Binding-site contacts:
Ligand atom C2 contacts residue TYR183 of chain 1.E at 4.4 Å (hydrophobic).
Ligand atom C4 contacts residue CYS206 of chain 1.D at 3.5 Å (hydrophobic).
Ligand atom C3 contacts residue CYS206 of chain 1.D at 3.5 Å (hydrophobic).
Ligand atom C9 contacts residue TYR108 of chain 1.D at 3.4 Å (hydrophobic).
Ligand atom F3 contacts residue TYR204 of chain 1.D at 4.2 Å.
Ligand atom C4 contacts residue MET133 of chain 1.E at 3.7 Å (hydrophobic).
Ligand atom F1 contacts residue LYS53 of chain 1.E at 3.7 Å.
Ligand atom C12 contacts residue TRP72 of chain 1.E at 3.6 Å (hydrophobic).
Ligand atom C12 contacts residue TYR204 of chain 1.D at 3.4 Å (hydrophobic).
Ligand atom O1 contacts residue MET133 of chain 1.E at 4.2 Å.
Ligand atom C10 contacts residue TYR108 of chain 1.D at 3.8 Å (hydrophobic).
Ligand atom C1 contacts residue LYS53 of chain 1.E at 4.0 Å.
Ligand atom F1 contacts residue ASP179 of chain 1.E at 4.2 Å.
Ligand atom C3 contacts residue GLN74 of chain 1.E at 4.0 Å.
Ligand atom C5 contacts residue MET133 of chain 1.E at 4.0 Å (hydrophobic).
Ligand atom C11 contacts residue TRP72 of chain 1.E at 3.6 Å (hydrophobic).
Ligand atom C8 contacts residue TYR108 of chain 1.D at 3.3 Å (hydrophobic).
Ligand atom C2 contacts residue TYR204 of chain 1.D at 4.0 Å (hydrophobic).
Ligand atom C5 contacts residue TYR204 of chain 1.D at 4.0 Å (hydrophobic).
Ligand atom C10 contacts residue TYR211 of chain 1.D at 3.8 Å (hydrophobic).
Ligand atom F2 contacts residue LYS53 of chain 1.E at 3.1 Å.
Ligand atom F3 contacts residue TYR183 of chain 1.E at 3.5 Å.
Ligand atom C9 contacts residue TRP162 of chain 1.D at 3.0 Å (hydrophobic).
Ligand atom C6 contacts residue TYR204 of chain 1.D at 3.8 Å (hydrophobic).
Ligand atom C9 contacts residue TYR211 of chain 1.D at 3.5 Å (hydrophobic).
Ligand atom C7 contacts residue TRP162 of chain 1.D at 4.2 Å (hydrophobic).
Ligand atom C11 contacts residue MET133 of chain 1.E at 4.3 Å (hydrophobic).
Ligand atom N1 contacts residue TYR108 of chain 1.D at 2.6 Å (h-bond).
Ligand atom O1 contacts residue TYR204 of chain 1.D at 4.3 Å.
Ligand atom C1 contacts residue TYR183 of chain 1.E at 3.9 Å (hydrophobic).
Ligand atom C10 contacts residue TYR204 of chain 1.D at 3.4 Å (hydrophobic).
Ligand atom C8 contacts residue TRP162 of chain 1.D at 3.3 Å (hydrophobic).
Ligand atom C11 contacts residue TYR204 of chain 1.D at 3.4 Å (hydrophobic).
Ligand atom F1 contacts residue TYR183 of chain 1.E at 3.2 Å.
Ligand atom N1 contacts residue TRP162 of chain 1.D at 2.5 Å (h-bond).
Ligand atom N1 contacts residue SER161 of chain 1.D at 4.0 Å.
Ligand atom C12 contacts residue TYR183 of chain 1.E at 4.1 Å (hydrophobic).
Ligand atom C3 contacts residue MET133 of chain 1.E at 4.2 Å (hydrophobic).
Ligand atom F2 contacts residue GLN74 of chain 1.E at 4.0 Å.
Ligand atom C3 contacts residue TYR204 of chain 1.D at 4.3 Å (hydrophobic).

This protein binds this small molecule.
Small molecule (SMILES): FC(F)(F)c1ccc(OC2CCNCC2)cc1

Sequence of chain 1.D:
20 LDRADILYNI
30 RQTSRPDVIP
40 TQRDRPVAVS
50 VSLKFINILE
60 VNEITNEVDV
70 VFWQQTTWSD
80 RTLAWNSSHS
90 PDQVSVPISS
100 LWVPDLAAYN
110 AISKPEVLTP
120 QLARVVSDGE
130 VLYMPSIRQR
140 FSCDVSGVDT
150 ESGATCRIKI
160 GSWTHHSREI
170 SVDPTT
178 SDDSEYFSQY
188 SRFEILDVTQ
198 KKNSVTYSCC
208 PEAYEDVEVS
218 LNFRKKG

Sequence of chain 1.E:
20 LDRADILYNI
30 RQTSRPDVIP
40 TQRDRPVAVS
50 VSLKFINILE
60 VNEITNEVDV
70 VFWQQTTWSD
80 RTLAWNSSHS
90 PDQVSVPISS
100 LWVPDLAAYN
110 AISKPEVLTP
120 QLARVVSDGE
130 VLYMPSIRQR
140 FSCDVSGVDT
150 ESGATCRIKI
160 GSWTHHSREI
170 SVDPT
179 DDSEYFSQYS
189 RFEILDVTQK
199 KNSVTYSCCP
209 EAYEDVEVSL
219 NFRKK